This small molecule binds to this protein.
Small molecule (SMILES): CC(=O)N[C@@H]1[C@@H](O)[C@H](O)[C@@H](CO)O[C@H]1O

Sequence of chain 1.A:
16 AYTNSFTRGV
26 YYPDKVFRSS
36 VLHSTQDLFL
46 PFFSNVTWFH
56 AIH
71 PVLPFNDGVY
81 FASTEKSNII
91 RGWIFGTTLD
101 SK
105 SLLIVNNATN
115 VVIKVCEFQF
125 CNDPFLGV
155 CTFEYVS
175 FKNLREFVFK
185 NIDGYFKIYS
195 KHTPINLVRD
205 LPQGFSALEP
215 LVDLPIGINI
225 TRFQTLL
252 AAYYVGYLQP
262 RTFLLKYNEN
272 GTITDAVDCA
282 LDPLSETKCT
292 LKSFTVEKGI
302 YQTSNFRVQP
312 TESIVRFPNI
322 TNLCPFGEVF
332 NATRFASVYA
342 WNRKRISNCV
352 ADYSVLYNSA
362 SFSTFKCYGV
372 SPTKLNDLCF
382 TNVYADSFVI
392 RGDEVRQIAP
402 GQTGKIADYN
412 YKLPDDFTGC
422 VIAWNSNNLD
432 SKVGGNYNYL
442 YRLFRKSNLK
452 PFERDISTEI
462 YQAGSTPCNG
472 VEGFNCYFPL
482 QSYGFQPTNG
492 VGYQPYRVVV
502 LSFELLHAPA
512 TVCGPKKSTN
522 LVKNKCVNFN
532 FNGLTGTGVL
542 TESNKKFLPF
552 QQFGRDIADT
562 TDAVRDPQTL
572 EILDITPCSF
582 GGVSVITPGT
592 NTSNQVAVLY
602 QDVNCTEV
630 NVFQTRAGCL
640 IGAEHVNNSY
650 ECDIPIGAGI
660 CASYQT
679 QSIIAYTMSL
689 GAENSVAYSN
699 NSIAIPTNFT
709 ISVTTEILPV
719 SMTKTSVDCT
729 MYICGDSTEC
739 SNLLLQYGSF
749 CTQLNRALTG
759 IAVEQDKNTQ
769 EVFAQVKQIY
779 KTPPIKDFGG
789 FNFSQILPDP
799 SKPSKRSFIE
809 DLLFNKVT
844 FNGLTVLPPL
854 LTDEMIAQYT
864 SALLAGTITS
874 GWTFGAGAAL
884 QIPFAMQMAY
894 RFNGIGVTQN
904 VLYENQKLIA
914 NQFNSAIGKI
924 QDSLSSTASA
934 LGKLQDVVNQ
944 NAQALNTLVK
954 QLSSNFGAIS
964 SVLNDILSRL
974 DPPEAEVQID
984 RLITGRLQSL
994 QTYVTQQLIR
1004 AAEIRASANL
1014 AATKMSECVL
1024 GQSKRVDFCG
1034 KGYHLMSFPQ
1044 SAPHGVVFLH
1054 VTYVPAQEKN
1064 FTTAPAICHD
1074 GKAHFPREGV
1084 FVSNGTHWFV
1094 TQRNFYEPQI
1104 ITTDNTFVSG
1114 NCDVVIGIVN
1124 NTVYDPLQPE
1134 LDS

Binding-site contacts:
Ligand atom O7 contacts residue ASN605 of chain 1.A at 3.4 Å (h-bond).
Ligand atom C7 contacts residue ASN605 of chain 1.A at 3.2 Å.
Ligand atom C8 contacts residue ASN605 of chain 1.A at 3.8 Å.
Ligand atom O5 contacts residue ASN605 of chain 1.A at 2.4 Å (h-bond).
Ligand atom C8 contacts residue GLN633 of chain 1.A at 4.0 Å.
Ligand atom N2 contacts residue ASN605 of chain 1.A at 3.0 Å (h-bond).
Ligand atom O5 contacts residue THR607 of chain 1.A at 3.8 Å.
Ligand atom C5 contacts residue ASN605 of chain 1.A at 3.7 Å.
Ligand atom C1 contacts residue THR607 of chain 1.A at 4.2 Å.
Ligand atom C2 contacts residue ASN605 of chain 1.A at 2.5 Å.
Ligand atom C3 contacts residue ASN605 of chain 1.A at 3.8 Å.
Ligand atom C1 contacts residue ASN605 of chain 1.A at 1.4 Å.
Ligand atom C4 contacts residue ASN605 of chain 1.A at 4.2 Å.